Sequence of chain 1.A:
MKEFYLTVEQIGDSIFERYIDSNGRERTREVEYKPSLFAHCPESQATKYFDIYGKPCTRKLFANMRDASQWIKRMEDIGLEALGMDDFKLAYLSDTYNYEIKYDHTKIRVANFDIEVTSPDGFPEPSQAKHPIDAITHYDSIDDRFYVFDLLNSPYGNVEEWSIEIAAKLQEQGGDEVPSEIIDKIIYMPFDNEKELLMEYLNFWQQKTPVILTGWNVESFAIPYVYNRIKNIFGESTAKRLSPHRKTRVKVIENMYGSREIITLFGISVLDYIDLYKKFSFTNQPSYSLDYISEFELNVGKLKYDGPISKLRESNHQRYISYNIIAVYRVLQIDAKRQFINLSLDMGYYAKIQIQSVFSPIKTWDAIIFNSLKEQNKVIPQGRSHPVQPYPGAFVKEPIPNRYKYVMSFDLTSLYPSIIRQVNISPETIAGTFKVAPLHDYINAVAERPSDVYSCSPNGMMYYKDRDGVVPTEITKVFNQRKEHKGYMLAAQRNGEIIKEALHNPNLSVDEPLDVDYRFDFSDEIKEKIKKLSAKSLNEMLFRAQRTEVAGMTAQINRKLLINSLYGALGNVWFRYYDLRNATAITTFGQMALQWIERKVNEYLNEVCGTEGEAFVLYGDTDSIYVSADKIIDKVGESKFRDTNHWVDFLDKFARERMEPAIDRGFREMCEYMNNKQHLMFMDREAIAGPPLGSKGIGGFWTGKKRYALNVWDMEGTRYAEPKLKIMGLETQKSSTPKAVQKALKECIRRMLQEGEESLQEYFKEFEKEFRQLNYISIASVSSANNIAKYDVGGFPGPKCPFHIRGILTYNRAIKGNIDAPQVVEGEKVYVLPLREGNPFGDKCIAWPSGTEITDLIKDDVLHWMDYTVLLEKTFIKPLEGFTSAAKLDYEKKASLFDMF

Binding-site contacts:
Ligand atom C4' contacts residue THR622 of chain 1.A at 3.7 Å.
Ligand atom PA contacts residue LYS560 of chain 1.A at 3.5 Å.
Ligand atom O2B contacts residue SER414 of chain 1.A at 3.2 Å (h-bond).
Ligand atom O2G contacts residue THR413 of chain 1.A at 3.8 Å.
Ligand atom O2B contacts residue LEU415 of chain 1.A at 3.1 Å (h-bond).
Ligand atom O3' contacts residue LEU415 of chain 1.A at 3.3 Å (h-bond).
Ligand atom O2B contacts residue CA1 of chain 1.E at 2.3 Å.
Ligand atom O4' contacts residue THR622 of chain 1.A at 3.5 Å.
Ligand atom O3B contacts residue SER414 of chain 1.A at 3.4 Å.
Ligand atom C2' contacts residue TYR416 of chain 1.A at 3.6 Å (hydrophobic).
Ligand atom C5' contacts residue ASP623 of chain 1.A at 3.4 Å.
Ligand atom C2' contacts residue ASN564 of chain 1.A at 3.7 Å.
Ligand atom O2G contacts residue SER414 of chain 1.A at 2.8 Å (h-bond).
Ligand atom O1G contacts residue LEU412 of chain 1.A at 3.6 Å.
Ligand atom O2B contacts residue LEU412 of chain 1.A at 3.1 Å (h-bond).
Ligand atom O3A contacts residue LYS560 of chain 1.A at 3.1 Å (salt-bridge).
Ligand atom O1B contacts residue ASN564 of chain 1.A at 3.6 Å.
Ligand atom PG contacts residue ARG482 of chain 1.A at 3.7 Å.
Ligand atom O3G contacts residue ARG482 of chain 1.A at 2.7 Å (salt-bridge).
Ligand atom PB contacts residue SER414 of chain 1.A at 3.6 Å.
Ligand atom O3' contacts residue ASN564 of chain 1.A at 3.6 Å (h-bond).
Ligand atom O1B contacts residue SER414 of chain 1.A at 3.7 Å.
Ligand atom O1G contacts residue CA1 of chain 1.H at 3.7 Å.
Ligand atom O1A contacts residue LYS560 of chain 1.A at 2.7 Å (salt-bridge).
Ligand atom O2B contacts residue ASP623 of chain 1.A at 3.0 Å (salt-bridge).
Ligand atom O3G contacts residue LYS560 of chain 1.A at 3.5 Å (salt-bridge).
Ligand atom O3G contacts residue LYS486 of chain 1.A at 3.7 Å.
Ligand atom O3' contacts residue PRO417 of chain 1.A at 3.7 Å.
Ligand atom O1G contacts residue CA1 of chain 1.E at 2.1 Å.
Ligand atom O3' contacts residue TYR416 of chain 1.A at 2.9 Å (h-bond).
Ligand atom O2G contacts residue ARG482 of chain 1.A at 2.9 Å (salt-bridge).
Ligand atom O2A contacts residue CA1 of chain 1.F at 2.3 Å.
Ligand atom C2 contacts residue ASN564 of chain 1.A at 3.7 Å.
Ligand atom O2A contacts residue ASP623 of chain 1.A at 3.0 Å (salt-bridge).
Ligand atom O3A contacts residue CA1 of chain 1.E at 3.4 Å.
Ligand atom O1G contacts residue ASP411 of chain 1.A at 3.1 Å (salt-bridge).
Ligand atom PB contacts residue CA1 of chain 1.E at 3.3 Å.
Ligand atom PG contacts residue CA1 of chain 1.E at 3.5 Å.
Ligand atom PG contacts residue SER414 of chain 1.A at 3.6 Å.
Ligand atom O3B contacts residue LYS560 of chain 1.A at 3.6 Å.

A protein and the small-molecule ligand that binds it are described below.
Small molecule (SMILES): Nc1ncnc2c1ncn2[C@H]1C[C@H](O)[C@@H](CO[P](=O)(O)O[P](=O)(O)OP(=O)(O)O)O1